Sequence of chain 1.A:
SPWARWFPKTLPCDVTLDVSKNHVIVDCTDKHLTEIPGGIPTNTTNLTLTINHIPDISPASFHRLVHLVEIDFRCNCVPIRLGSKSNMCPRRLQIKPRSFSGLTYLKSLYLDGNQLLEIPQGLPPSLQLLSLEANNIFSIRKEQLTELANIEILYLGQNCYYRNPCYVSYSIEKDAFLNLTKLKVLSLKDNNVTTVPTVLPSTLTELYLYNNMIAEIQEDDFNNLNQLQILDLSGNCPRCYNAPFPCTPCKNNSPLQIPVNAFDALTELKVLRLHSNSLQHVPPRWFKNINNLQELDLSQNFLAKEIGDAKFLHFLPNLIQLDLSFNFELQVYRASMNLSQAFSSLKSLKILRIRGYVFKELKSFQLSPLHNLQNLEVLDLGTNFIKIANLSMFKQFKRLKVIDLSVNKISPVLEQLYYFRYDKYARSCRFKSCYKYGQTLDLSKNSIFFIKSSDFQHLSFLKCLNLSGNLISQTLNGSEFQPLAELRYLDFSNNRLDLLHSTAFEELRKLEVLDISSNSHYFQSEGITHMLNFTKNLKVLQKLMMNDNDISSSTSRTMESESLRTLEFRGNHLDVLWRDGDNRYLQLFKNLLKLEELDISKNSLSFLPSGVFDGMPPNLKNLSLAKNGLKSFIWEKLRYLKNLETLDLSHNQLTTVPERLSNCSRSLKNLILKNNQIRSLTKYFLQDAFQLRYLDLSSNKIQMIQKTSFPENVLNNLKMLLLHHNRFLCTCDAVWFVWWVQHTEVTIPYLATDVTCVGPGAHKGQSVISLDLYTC

Sequence of chain 1.C:
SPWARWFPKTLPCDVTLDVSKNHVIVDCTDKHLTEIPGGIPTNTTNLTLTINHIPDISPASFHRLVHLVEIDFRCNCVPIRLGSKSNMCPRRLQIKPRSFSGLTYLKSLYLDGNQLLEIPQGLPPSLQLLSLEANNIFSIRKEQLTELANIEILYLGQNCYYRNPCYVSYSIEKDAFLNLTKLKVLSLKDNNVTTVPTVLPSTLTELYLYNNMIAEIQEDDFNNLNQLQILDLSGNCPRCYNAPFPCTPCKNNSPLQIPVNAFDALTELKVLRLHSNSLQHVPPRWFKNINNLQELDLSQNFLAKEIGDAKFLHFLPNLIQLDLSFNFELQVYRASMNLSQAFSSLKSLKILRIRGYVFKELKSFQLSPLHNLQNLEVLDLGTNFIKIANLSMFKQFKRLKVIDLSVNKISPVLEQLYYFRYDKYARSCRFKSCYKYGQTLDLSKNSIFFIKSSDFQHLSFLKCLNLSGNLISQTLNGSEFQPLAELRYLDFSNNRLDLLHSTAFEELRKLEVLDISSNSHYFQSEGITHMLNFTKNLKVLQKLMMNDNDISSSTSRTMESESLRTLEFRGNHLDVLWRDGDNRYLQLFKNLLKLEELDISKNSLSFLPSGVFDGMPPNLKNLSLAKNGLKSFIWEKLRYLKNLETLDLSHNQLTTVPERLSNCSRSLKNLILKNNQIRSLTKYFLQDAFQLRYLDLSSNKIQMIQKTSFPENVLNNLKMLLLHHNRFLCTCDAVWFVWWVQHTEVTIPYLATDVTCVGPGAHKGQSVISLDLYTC

Binding-site contacts:
Ligand atom O2 contacts residue GLN159 of chain 1.C at 3.1 Å (h-bond).
Ligand atom OP1 contacts residue ARG164 of chain 1.C at 3.5 Å (salt-bridge).
Ligand atom OP2 contacts residue CYS453 of chain 1.C at 2.7 Å (h-bond).
Ligand atom C6 contacts residue ARG451 of chain 1.C at 3.5 Å.
Ligand atom O2' contacts residue ILE52 of chain 1.C at 3.4 Å.
Ligand atom O4 contacts residue ASN88 of chain 1.C at 3.5 Å (h-bond).
Ligand atom O2 contacts residue ARG445 of chain 1.C at 3.2 Å (salt-bridge).
Ligand atom O2 contacts residue CYS76 of chain 1.C at 3.3 Å (h-bond).
Ligand atom O3' contacts residue TYR162 of chain 1.C at 3.3 Å (h-bond).
Ligand atom OP1 contacts residue ASP447 of chain 1.C at 3.4 Å (salt-bridge).
Ligand atom O5' contacts residue CYS453 of chain 1.C at 3.5 Å (h-bond).
Ligand atom O2' contacts residue ARG451 of chain 1.C at 2.9 Å (salt-bridge).
Ligand atom O4 contacts residue ARG451 of chain 1.C at 3.0 Å (salt-bridge).
Ligand atom O4 contacts residue ARG75 of chain 1.C at 3.1 Å (salt-bridge).
Ligand atom O3' contacts residue ARG445 of chain 1.C at 3.3 Å (salt-bridge).
Ligand atom O3' contacts residue CYS453 of chain 1.C at 3.3 Å (h-bond).
Ligand atom N1 contacts residue ARG451 of chain 1.C at 3.5 Å (salt-bridge).
Ligand atom O2' contacts residue ALA450 of chain 1.C at 3.6 Å.
Ligand atom C5' contacts residue LEU83 of chain 1.C at 3.3 Å (hydrophobic).
Ligand atom O2 contacts residue GLU134 of chain 1.C at 3.5 Å (salt-bridge).
Ligand atom O2' contacts residue CYS453 of chain 1.C at 3.5 Å.
Ligand atom O4 contacts residue ASP113 of chain 1.C at 3.3 Å.
Ligand atom O4' contacts residue ALA450 of chain 1.C at 3.5 Å.
Ligand atom O2 contacts residue VAL79 of chain 1.C at 3.4 Å.
Ligand atom C5' contacts residue ALA450 of chain 1.C at 3.6 Å (hydrophobic).
Ligand atom OP2 contacts residue ARG614 of chain 1.A at 3.5 Å (salt-bridge).
Ligand atom OP2 contacts residue ASP447 of chain 1.C at 3.6 Å (salt-bridge).
Ligand atom O4 contacts residue HIS54 of chain 1.C at 3.1 Å (h-bond).
Ligand atom OP1 contacts residue ARG445 of chain 1.C at 3.0 Å (salt-bridge).
Ligand atom N3 contacts residue GLU134 of chain 1.C at 3.0 Å (salt-bridge).
Ligand atom C4' contacts residue LEU83 of chain 1.C at 3.3 Å (hydrophobic).
Ligand atom O4 contacts residue SER452 of chain 1.C at 3.5 Å.
Ligand atom OP1 contacts residue TYR446 of chain 1.C at 2.7 Å (h-bond).
Ligand atom OP2 contacts residue TYR446 of chain 1.C at 3.2 Å.
Ligand atom O2' contacts residue GLN159 of chain 1.C at 3.0 Å (h-bond).
Ligand atom O3' contacts residue GLN159 of chain 1.C at 3.3 Å (h-bond).
Ligand atom C2' contacts residue ARG451 of chain 1.C at 3.1 Å.
Ligand atom OP2 contacts residue ARG164 of chain 1.C at 2.7 Å (salt-bridge).
Ligand atom OP2 contacts residue SER452 of chain 1.C at 3.2 Å.
Ligand atom OP1 contacts residue TYR162 of chain 1.C at 2.7 Å (h-bond).

A small-molecule ligand and the protein it binds are described below.
Small molecule (SMILES): O=c1ccn([C@@H]2O[C@H](CO[P](=O)(O)O[C@H]3[C@@H](O)[C@H](n4ccc(=O)[nH]c4=O)O[C@@H]3CO[P](=O)(O)O[C@H]3[C@@H](O)[C@H](n4ccc(=O)[nH]c4=O)O[C@@H]3COP(=O)=O)[C@@H](OP(=O)(O)O)[C@H]2O)c(=O)[nH]1